The small molecule below binds the protein below.
Small molecule (SMILES): Nc1ccn([C@@H]2O[C@H](CO[P](=O)(O)O[C@H]3[C@@H](O)[C@H](n4ccc(N)nc4=O)O[C@@H]3CO[P](=O)(O)O[C@H]3[C@@H](O)[C@H](n4cnc5c(=O)nc(N)[nH]c54)O[C@@H]3COP(=O)=O)[C@@H](O[P](=O)(O)OC[C@H]3O[C@@H](n4cnc5c(=O)nc(N)[nH]c54)[C@H](O)[C@@H]3O[P](=O)(O)OC[C@H]3O[C@@H](n4ccc(N)nc4=O)[C@H](O)[C@@H]3O[P](=O)(O)OC[C@H]3O[C@@H](n4cnc5c(=O)nc(N)[nH]c54)[C@H](O)[C@@H]3O[P](=O)(O)OC[C@H]3O[C@@H](n4cnc5c(N)ncnc54)[C@H](O)[C@@H]3O[P](=O)(O)OC[C@H]3O[C@@H](n4ccc(=O)[nH]c4=O)[C@H](O)[C@@H]3O)[C@H]2O)c(=O)n1

Binding-site contacts:
Ligand atom O2' contacts residue GLN513 of chain 1.F at 3.9 Å.
Ligand atom C4' contacts residue HIS1237 of chain 1.F at 4.0 Å.
Ligand atom C5' contacts residue HIS1237 of chain 1.F at 3.8 Å.
Ligand atom C5' contacts residue ASP459 of chain 1.G at 3.3 Å.
Ligand atom OP1 contacts residue ARG687 of chain 1.F at 4.0 Å.
Ligand atom C3' contacts residue ASP459 of chain 1.G at 4.0 Å.
Ligand atom O3' contacts residue MG1 of chain 1.J at 2.2 Å.
Ligand atom OP1 contacts residue ASN568 of chain 1.F at 3.1 Å (h-bond).
Ligand atom O2' contacts residue ARG422 of chain 1.G at 2.6 Å (salt-bridge).
Ligand atom C4' contacts residue ASP459 of chain 1.G at 3.5 Å.
Ligand atom OP1 contacts residue GLN10 of chain 1.I at 4.0 Å.
Ligand atom C4' contacts residue ASP461 of chain 1.G at 3.6 Å.
Ligand atom OP1 contacts residue PRO564 of chain 1.F at 3.8 Å.
Ligand atom C5' contacts residue ARG319 of chain 1.G at 4.0 Å.
Ligand atom C4' contacts residue MG1 of chain 1.J at 4.0 Å.
Ligand atom O3' contacts residue ASP461 of chain 1.G at 3.3 Å (salt-bridge).
Ligand atom P contacts residue ARG540 of chain 1.F at 3.7 Å.
Ligand atom OP1 contacts residue GLN688 of chain 1.F at 3.6 Å.
Ligand atom C3' contacts residue ASP461 of chain 1.G at 3.8 Å.
Ligand atom O2' contacts residue HIS1237 of chain 1.F at 3.8 Å.
Ligand atom O2' contacts residue MG1 of chain 1.J at 4.1 Å.
Ligand atom C2' contacts residue ARG422 of chain 1.G at 3.7 Å.
Ligand atom O2' contacts residue GLN510 of chain 1.F at 4.1 Å.
Ligand atom C3' contacts residue MG1 of chain 1.J at 3.5 Å.
Ligand atom OP2 contacts residue GLU565 of chain 1.F at 4.0 Å.
Ligand atom O2' contacts residue ASP461 of chain 1.G at 2.5 Å (salt-bridge).
Ligand atom OP1 contacts residue ARG540 of chain 1.F at 3.4 Å (salt-bridge).
Ligand atom O3' contacts residue LYS1065 of chain 1.F at 4.1 Å.
Ligand atom OP2 contacts residue PRO564 of chain 1.F at 3.9 Å.
Ligand atom P contacts residue ASN568 of chain 1.F at 4.0 Å.
Ligand atom OP2 contacts residue ASN568 of chain 1.F at 3.8 Å.
Ligand atom O2' contacts residue GLY460 of chain 1.G at 4.0 Å.
Ligand atom OP2 contacts residue ARG319 of chain 1.G at 2.8 Å (salt-bridge).
Ligand atom O3' contacts residue ASP459 of chain 1.G at 3.4 Å (salt-bridge).
Ligand atom OP1 contacts residue GLU565 of chain 1.F at 3.7 Å.
Ligand atom C2' contacts residue ASP461 of chain 1.G at 3.8 Å.
Ligand atom O4' contacts residue HIS1237 of chain 1.F at 4.1 Å.
Ligand atom OP2 contacts residue ARG540 of chain 1.F at 3.3 Å (salt-bridge).
Ligand atom O3' contacts residue GLN688 of chain 1.F at 3.6 Å.
Ligand atom OP1 contacts residue LYS1073 of chain 1.F at 3.1 Å.

Sequence of chain 1.F:
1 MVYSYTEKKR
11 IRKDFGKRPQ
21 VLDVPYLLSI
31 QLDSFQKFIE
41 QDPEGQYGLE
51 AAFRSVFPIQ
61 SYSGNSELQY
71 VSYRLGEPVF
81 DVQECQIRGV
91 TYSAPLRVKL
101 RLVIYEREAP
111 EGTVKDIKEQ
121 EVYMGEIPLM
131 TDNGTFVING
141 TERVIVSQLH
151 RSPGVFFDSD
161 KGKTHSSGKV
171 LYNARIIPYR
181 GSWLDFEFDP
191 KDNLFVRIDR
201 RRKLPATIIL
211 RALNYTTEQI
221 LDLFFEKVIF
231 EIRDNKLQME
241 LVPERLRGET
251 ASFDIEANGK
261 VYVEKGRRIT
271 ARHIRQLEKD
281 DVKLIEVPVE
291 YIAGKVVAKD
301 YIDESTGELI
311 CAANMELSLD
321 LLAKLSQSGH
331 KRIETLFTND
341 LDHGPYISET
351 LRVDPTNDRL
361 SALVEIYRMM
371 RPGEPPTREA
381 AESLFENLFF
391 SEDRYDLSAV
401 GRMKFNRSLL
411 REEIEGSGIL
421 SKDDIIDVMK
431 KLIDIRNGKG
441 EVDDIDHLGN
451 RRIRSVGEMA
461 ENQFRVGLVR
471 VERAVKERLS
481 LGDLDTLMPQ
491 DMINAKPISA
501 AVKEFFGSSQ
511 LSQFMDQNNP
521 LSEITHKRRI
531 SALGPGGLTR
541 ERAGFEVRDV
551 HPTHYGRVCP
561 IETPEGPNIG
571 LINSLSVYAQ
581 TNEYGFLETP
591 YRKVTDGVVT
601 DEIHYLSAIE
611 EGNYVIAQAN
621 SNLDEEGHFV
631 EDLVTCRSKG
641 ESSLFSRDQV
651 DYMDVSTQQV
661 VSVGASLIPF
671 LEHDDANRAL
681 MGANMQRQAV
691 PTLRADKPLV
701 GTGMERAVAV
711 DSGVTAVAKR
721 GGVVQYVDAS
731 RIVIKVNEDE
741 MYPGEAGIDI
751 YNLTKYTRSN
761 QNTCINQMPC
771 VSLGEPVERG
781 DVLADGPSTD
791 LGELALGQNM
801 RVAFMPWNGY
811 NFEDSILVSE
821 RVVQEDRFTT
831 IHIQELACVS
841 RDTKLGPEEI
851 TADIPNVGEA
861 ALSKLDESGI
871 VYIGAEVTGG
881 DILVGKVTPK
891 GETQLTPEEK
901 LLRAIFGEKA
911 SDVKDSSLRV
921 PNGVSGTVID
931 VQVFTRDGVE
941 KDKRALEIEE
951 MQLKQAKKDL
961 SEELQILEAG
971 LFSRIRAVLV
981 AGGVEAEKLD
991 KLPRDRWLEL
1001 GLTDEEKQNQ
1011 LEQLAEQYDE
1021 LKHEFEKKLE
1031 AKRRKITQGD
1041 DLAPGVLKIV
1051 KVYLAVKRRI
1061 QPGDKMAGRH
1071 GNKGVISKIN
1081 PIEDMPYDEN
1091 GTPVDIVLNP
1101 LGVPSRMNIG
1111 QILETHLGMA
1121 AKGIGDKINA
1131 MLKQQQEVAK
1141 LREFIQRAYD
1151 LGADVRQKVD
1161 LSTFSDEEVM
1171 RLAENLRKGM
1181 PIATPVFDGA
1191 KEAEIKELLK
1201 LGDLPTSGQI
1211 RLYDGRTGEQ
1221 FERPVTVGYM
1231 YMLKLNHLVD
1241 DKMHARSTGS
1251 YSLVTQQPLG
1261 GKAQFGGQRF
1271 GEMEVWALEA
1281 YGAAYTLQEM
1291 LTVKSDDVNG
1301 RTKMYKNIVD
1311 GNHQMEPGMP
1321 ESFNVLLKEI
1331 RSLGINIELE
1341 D

Sequence of chain 1.G:
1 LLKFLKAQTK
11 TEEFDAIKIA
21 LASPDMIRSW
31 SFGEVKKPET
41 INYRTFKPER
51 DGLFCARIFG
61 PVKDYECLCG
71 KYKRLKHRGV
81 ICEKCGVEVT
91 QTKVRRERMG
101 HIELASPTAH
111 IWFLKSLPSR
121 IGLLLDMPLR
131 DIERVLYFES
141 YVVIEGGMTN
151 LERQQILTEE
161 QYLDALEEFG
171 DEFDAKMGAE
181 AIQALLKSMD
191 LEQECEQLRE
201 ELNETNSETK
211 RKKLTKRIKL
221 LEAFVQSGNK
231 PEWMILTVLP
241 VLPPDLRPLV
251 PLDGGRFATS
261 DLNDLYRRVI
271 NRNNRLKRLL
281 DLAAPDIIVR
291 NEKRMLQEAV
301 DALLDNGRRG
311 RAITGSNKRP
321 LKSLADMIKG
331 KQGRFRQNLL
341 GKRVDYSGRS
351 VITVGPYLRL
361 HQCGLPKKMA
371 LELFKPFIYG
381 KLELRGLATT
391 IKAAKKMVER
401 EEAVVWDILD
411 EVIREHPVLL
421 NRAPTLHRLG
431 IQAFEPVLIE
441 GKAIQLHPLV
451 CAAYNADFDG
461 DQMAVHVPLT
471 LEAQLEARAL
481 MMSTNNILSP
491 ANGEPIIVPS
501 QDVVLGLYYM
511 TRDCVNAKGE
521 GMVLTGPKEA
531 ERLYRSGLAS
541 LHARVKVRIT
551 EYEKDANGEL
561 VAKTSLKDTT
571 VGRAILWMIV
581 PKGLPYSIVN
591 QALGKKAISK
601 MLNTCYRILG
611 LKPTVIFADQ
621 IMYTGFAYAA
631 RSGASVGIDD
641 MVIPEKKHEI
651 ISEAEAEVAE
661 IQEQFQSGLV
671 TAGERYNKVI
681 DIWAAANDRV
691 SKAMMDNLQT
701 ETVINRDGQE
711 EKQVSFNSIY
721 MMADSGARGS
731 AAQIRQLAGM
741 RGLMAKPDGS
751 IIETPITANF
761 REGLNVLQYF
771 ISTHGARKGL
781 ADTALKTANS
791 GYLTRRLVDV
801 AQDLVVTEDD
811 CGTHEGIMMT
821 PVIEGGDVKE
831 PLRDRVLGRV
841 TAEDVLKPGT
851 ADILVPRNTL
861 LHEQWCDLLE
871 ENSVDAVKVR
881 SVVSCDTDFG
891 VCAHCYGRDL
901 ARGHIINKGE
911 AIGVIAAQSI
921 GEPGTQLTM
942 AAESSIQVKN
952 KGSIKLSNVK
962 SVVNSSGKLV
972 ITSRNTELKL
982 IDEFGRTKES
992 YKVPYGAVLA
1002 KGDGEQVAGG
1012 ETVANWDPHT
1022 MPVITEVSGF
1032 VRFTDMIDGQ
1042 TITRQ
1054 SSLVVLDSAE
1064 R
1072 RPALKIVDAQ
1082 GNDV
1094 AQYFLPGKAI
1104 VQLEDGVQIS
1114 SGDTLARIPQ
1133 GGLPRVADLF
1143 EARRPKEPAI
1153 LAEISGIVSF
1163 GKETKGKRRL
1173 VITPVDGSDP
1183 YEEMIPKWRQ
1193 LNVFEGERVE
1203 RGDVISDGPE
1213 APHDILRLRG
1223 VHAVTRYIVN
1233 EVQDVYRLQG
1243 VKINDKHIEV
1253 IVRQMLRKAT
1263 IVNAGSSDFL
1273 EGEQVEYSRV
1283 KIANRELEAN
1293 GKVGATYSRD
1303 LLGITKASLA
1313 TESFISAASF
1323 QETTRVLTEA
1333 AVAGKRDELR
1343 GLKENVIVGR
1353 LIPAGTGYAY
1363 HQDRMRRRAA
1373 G

Sequence of chain 1.I:
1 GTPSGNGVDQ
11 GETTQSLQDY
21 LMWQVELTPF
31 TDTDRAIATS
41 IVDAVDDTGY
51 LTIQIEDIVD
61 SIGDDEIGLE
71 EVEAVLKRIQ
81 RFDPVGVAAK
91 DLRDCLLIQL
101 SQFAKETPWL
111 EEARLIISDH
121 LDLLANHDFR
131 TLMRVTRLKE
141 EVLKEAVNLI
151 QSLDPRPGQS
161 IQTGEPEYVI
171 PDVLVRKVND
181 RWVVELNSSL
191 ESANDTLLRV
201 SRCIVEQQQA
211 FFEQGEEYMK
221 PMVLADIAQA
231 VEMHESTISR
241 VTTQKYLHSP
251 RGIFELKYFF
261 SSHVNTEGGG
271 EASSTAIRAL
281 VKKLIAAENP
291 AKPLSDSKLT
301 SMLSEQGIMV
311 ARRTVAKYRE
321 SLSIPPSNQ